A protein and the small-molecule ligand that binds it are described below.
Small molecule (SMILES): CN(C)CC1CCC(N2C(=O)N(C)Cc3cnc4ccc(-c5cc(Cl)c(O)c(Cl)c5)nc4c32)CC1

Binding-site contacts:
Ligand atom C25 contacts residue CYS71 of chain 1.A at 3.9 Å (hydrophobic).
Ligand atom CL contacts residue LYS41 of chain 1.A at 3.5 Å.
Ligand atom C16 contacts residue CYS71 of chain 1.A at 3.8 Å (hydrophobic).
Ligand atom C24 contacts residue ILE150 of chain 1.A at 3.6 Å (hydrophobic).
Ligand atom O contacts residue ILE18 of chain 1.A at 3.6 Å.
Ligand atom CL1 contacts residue LEU62 of chain 1.A at 3.6 Å.
Ligand atom C14 contacts residue CYS90 of chain 1.A at 3.9 Å (hydrophobic).
Ligand atom C15 contacts residue GLU88 of chain 1.A at 3.1 Å.
Ligand atom C24 contacts residue LEU87 of chain 1.A at 3.9 Å (hydrophobic).
Ligand atom C10 contacts residue ILE18 of chain 1.A at 3.6 Å (hydrophobic).
Ligand atom C12 contacts residue ILE18 of chain 1.A at 3.7 Å (hydrophobic).
Ligand atom C23 contacts residue ASP151 of chain 1.A at 3.8 Å.
Ligand atom C23 contacts residue LYS41 of chain 1.A at 3.9 Å.
Ligand atom C16 contacts residue GLU88 of chain 1.A at 3.6 Å.
Ligand atom C11 contacts residue ILE18 of chain 1.A at 3.9 Å (hydrophobic).
Ligand atom CL1 contacts residue ASP151 of chain 1.A at 3.5 Å.
Ligand atom C24 contacts residue ASP151 of chain 1.A at 3.8 Å.
Ligand atom C4 contacts residue VAL26 of chain 1.A at 3.8 Å (hydrophobic).
Ligand atom O1 contacts residue GLU58 of chain 1.A at 2.9 Å (salt-bridge).
Ligand atom C22 contacts residue LYS41 of chain 1.A at 3.7 Å.
Ligand atom N3 contacts residue TYR89 of chain 1.A at 3.5 Å.
Ligand atom C8 contacts residue ILE150 of chain 1.A at 3.7 Å (hydrophobic).
Ligand atom C25 contacts residue ILE150 of chain 1.A at 3.6 Å (hydrophobic).
Ligand atom N2 contacts residue ILE18 of chain 1.A at 3.9 Å.
Ligand atom C5 contacts residue GLY19 of chain 1.A at 3.9 Å.
Ligand atom C19 contacts residue LEU140 of chain 1.A at 3.9 Å (hydrophobic).
Ligand atom C13 contacts residue CYS90 of chain 1.A at 3.3 Å (hydrophobic).
Ligand atom C15 contacts residue ALA39 of chain 1.A at 3.5 Å (hydrophobic).
Ligand atom C14 contacts residue ALA39 of chain 1.A at 3.8 Å (hydrophobic).
Ligand atom C14 contacts residue LEU140 of chain 1.A at 3.7 Å (hydrophobic).
Ligand atom C18 contacts residue LEU140 of chain 1.A at 3.4 Å (hydrophobic).
Ligand atom O1 contacts residue LYS41 of chain 1.A at 3.0 Å (salt-bridge).
Ligand atom C25 contacts residue LEU87 of chain 1.A at 3.7 Å (hydrophobic).
Ligand atom N4 contacts residue LEU140 of chain 1.A at 3.6 Å.
Ligand atom C7 contacts residue GLU94 of chain 1.A at 3.9 Å.
Ligand atom C13 contacts residue ILE18 of chain 1.A at 3.8 Å (hydrophobic).
Ligand atom O1 contacts residue ASP151 of chain 1.A at 3.3 Å.
Ligand atom CL1 contacts residue ILE150 of chain 1.A at 3.9 Å.
Ligand atom N3 contacts residue CYS90 of chain 1.A at 3.0 Å (h-bond).
Ligand atom C13 contacts residue TYR89 of chain 1.A at 3.6 Å (hydrophobic).

Sequence of chain 1.A:
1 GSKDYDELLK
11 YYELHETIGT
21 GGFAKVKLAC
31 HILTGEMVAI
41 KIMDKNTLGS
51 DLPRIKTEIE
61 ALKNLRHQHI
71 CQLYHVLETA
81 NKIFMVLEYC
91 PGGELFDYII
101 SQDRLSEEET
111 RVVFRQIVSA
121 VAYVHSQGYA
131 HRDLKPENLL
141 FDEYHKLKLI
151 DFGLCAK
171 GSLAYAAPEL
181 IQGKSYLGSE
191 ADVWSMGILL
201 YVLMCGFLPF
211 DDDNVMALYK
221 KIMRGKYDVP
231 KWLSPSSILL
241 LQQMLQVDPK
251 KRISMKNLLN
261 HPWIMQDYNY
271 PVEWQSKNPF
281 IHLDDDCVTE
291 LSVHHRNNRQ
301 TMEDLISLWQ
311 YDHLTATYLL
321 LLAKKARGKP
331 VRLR